Sequence of chain 1.A:
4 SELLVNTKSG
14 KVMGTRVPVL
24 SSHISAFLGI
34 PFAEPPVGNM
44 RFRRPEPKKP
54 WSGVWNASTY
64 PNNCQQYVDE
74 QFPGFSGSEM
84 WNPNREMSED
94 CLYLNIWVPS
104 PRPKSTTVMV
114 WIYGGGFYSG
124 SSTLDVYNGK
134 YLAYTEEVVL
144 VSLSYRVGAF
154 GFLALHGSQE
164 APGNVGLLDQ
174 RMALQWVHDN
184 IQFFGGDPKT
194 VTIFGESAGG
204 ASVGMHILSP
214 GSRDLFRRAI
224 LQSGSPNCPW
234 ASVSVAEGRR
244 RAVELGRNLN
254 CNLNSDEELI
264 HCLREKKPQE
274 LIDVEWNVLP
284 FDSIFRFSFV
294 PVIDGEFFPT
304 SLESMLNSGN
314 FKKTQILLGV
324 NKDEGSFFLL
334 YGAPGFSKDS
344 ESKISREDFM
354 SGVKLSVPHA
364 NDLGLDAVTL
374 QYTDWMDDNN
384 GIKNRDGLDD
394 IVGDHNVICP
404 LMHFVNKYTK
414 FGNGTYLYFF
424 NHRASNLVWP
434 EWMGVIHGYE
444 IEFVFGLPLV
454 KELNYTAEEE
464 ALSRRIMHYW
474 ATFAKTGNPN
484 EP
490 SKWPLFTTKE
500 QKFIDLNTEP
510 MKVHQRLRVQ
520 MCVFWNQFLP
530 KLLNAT

This small molecule binds to this protein.
Small molecule (SMILES): CC(=O)N[C@@H]1[C@@H](O)[C@H](O)[C@@H](CO)O[C@H]1O

Binding-site contacts:
Ligand atom C2 contacts residue SER61 of chain 1.A at 4.2 Å.
Ligand atom C3 contacts residue ASN59 of chain 1.A at 3.8 Å.
Ligand atom C2 contacts residue ASN59 of chain 1.A at 2.5 Å.
Ligand atom N2 contacts residue ASN59 of chain 1.A at 2.9 Å (h-bond).
Ligand atom C4 contacts residue ASN59 of chain 1.A at 4.3 Å.
Ligand atom O5 contacts residue SER61 of chain 1.A at 3.9 Å.
Ligand atom O5 contacts residue ASN59 of chain 1.A at 2.4 Å (h-bond).
Ligand atom C5 contacts residue ASN59 of chain 1.A at 3.8 Å.
Ligand atom C5 contacts residue THR62 of chain 1.A at 4.2 Å.
Ligand atom C1 contacts residue ASN59 of chain 1.A at 1.5 Å.
Ligand atom C1 contacts residue SER61 of chain 1.A at 3.2 Å.
Ligand atom O7 contacts residue ASN59 of chain 1.A at 3.1 Å (h-bond).
Ligand atom C5 contacts residue SER61 of chain 1.A at 4.3 Å.
Ligand atom N2 contacts residue SER61 of chain 1.A at 4.4 Å.
Ligand atom C7 contacts residue ASN59 of chain 1.A at 3.3 Å.